A protein and the small-molecule ligand that binds it are described below.
Small molecule (SMILES): CC(=O)N[C@@H]1[C@@H](O)[C@H](O)[C@@H](CO)O[C@H]1O

Sequence of chain 1.B:
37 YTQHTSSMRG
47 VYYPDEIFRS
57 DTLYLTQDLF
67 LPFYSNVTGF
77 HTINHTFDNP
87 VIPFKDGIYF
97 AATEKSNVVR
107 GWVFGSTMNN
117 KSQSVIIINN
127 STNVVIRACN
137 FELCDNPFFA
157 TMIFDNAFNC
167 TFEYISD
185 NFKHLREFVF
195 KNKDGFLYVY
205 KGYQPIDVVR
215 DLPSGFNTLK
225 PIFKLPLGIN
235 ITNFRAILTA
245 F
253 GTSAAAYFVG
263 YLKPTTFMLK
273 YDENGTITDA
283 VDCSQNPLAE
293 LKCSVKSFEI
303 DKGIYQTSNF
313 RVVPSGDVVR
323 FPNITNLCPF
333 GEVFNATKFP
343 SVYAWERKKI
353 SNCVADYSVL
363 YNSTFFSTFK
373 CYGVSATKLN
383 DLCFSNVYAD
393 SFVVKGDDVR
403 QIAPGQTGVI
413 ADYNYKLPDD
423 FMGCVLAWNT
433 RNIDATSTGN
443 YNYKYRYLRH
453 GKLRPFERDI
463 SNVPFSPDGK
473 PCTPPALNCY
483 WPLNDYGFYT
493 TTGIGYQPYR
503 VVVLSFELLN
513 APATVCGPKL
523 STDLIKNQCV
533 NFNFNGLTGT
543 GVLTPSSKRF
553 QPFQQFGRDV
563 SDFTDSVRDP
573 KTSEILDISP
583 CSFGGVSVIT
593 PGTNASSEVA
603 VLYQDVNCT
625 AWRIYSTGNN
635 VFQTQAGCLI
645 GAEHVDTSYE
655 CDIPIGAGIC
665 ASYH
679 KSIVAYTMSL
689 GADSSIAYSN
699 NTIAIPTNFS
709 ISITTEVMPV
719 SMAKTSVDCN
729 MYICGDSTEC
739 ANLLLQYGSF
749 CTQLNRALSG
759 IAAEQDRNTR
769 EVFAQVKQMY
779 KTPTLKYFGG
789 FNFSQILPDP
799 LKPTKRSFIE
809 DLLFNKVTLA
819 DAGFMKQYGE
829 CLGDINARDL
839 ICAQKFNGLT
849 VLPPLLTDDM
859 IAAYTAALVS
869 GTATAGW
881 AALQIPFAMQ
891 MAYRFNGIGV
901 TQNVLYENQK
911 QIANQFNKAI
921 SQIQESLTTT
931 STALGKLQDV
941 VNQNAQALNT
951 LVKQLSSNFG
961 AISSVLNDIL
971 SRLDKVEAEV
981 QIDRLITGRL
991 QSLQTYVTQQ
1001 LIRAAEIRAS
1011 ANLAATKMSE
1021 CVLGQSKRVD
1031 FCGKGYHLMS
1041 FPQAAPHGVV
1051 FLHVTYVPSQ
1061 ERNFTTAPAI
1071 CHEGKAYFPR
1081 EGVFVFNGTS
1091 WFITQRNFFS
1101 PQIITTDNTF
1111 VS

Binding-site contacts:
Ligand atom O5 contacts residue ASN790 of chain 1.B at 2.3 Å (h-bond).
Ligand atom O7 contacts residue TYR785 of chain 1.B at 4.3 Å.
Ligand atom N2 contacts residue TYR785 of chain 1.B at 2.8 Å.
Ligand atom C2 contacts residue ASN790 of chain 1.B at 2.4 Å.
Ligand atom C5 contacts residue SER792 of chain 1.B at 4.3 Å.
Ligand atom C2 contacts residue TYR785 of chain 1.B at 3.9 Å (hydrophobic).
Ligand atom N2 contacts residue ASN790 of chain 1.B at 2.9 Å (h-bond).
Ligand atom C7 contacts residue ASN790 of chain 1.B at 4.2 Å.
Ligand atom C1 contacts residue SER792 of chain 1.B at 4.2 Å.
Ligand atom C8 contacts residue TYR785 of chain 1.B at 3.4 Å (hydrophobic).
Ligand atom C6 contacts residue SER792 of chain 1.B at 4.4 Å.
Ligand atom C1 contacts residue ASN790 of chain 1.B at 1.4 Å.
Ligand atom O5 contacts residue SER792 of chain 1.B at 3.7 Å.
Ligand atom C5 contacts residue ASN790 of chain 1.B at 3.6 Å.
Ligand atom C1 contacts residue TYR785 of chain 1.B at 4.1 Å (hydrophobic).
Ligand atom C7 contacts residue TYR785 of chain 1.B at 3.5 Å (hydrophobic).
Ligand atom C3 contacts residue ASN790 of chain 1.B at 3.7 Å.
Ligand atom C4 contacts residue ASN790 of chain 1.B at 4.1 Å.